Binding-site contacts:
Ligand atom O5 contacts residue ASN45 of chain 1.B at 1.6 Å (h-bond).
Ligand atom O6 contacts residue ASN45 of chain 1.B at 3.3 Å (h-bond).
Ligand atom O4 contacts residue ASN45 of chain 1.B at 4.5 Å.
Ligand atom C6 contacts residue ASN45 of chain 1.B at 3.3 Å.
Ligand atom N2 contacts residue ASN45 of chain 1.B at 3.9 Å.
Ligand atom O3 contacts residue ASN45 of chain 1.B at 4.4 Å.
Ligand atom C2 contacts residue ASN45 of chain 1.B at 3.0 Å.
Ligand atom C4 contacts residue ASN45 of chain 1.B at 3.2 Å.
Ligand atom C8 contacts residue THR52 of chain 1.B at 3.1 Å.
Ligand atom N2 contacts residue THR52 of chain 1.B at 4.3 Å.
Ligand atom C5 contacts residue ASN45 of chain 1.B at 2.7 Å.
Ligand atom C1 contacts residue ASN45 of chain 1.B at 1.5 Å.
Ligand atom C2 contacts residue THR52 of chain 1.B at 4.1 Å.
Ligand atom O7 contacts residue THR52 of chain 1.B at 4.5 Å.
Ligand atom C1 contacts residue THR52 of chain 1.B at 4.3 Å.
Ligand atom C7 contacts residue THR52 of chain 1.B at 3.9 Å.
Ligand atom C3 contacts residue ASN45 of chain 1.B at 3.6 Å.

A protein and the small-molecule ligand that binds it are described below.
Small molecule (SMILES): CC(=O)N[C@@H]1[C@@H](O)[C@H](O)[C@@H](CO)O[C@H]1O

Sequence of chain 1.B:
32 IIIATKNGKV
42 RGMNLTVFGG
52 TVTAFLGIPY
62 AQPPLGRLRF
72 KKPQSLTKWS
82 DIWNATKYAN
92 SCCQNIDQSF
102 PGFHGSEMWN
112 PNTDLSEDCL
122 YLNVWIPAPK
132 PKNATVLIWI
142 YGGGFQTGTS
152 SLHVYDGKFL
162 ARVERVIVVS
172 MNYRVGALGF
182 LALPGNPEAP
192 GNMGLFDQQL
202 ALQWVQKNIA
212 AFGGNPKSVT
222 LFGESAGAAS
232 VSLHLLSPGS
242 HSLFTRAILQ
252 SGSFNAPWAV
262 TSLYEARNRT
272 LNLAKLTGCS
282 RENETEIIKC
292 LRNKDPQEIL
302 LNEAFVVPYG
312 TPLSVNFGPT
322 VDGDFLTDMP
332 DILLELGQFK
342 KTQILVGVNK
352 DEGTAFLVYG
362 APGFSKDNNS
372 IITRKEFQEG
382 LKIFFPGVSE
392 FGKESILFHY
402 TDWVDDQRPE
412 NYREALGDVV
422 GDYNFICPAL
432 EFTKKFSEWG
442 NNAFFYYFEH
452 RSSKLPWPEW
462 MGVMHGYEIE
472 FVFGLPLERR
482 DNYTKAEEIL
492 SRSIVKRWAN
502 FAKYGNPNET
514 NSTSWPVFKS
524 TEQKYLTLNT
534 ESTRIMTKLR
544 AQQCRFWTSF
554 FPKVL